Binding-site contacts:
Ligand atom O5 contacts residue HIS46 of chain 1.A at 4.2 Å.
Ligand atom C3 contacts residue PHE21 of chain 1.A at 4.0 Å (hydrophobic).
Ligand atom O5 contacts residue PHE5 of chain 1.A at 4.3 Å.
Ligand atom N2 contacts residue PHE5 of chain 1.A at 4.3 Å.
Ligand atom O6 contacts residue HIS46 of chain 1.A at 3.0 Å (h-bond).
Ligand atom O7 contacts residue TRP18 of chain 1.A at 4.2 Å.
Ligand atom C5 contacts residue CYS28 of chain 1.A at 4.2 Å (hydrophobic).
Ligand atom O1 contacts residue LYS62 of chain 1.A at 3.2 Å (salt-bridge).
Ligand atom O6 contacts residue CYS43 of chain 1.A at 4.0 Å.
Ligand atom C7 contacts residue TRP18 of chain 1.A at 4.0 Å (hydrophobic).
Ligand atom O3 contacts residue ILE9 of chain 1.A at 3.7 Å.
Ligand atom C8 contacts residue THR2 of chain 1.A at 3.1 Å.
Ligand atom O6 contacts residue CYS30 of chain 1.A at 3.9 Å.
Ligand atom C4 contacts residue PHE21 of chain 1.A at 4.0 Å (hydrophobic).
Ligand atom O4 contacts residue CYS28 of chain 1.A at 3.7 Å.
Ligand atom C1 contacts residue LYS62 of chain 1.A at 4.2 Å.
Ligand atom C5 contacts residue GLY29 of chain 1.A at 3.5 Å.
Ligand atom C6 contacts residue CYS43 of chain 1.A at 4.2 Å (hydrophobic).
Ligand atom C6 contacts residue GLY29 of chain 1.A at 3.4 Å.
Ligand atom C6 contacts residue TYR27 of chain 1.A at 3.5 Å (hydrophobic).
Ligand atom N2 contacts residue THR2 of chain 1.A at 4.2 Å.
Ligand atom O3 contacts residue PHE5 of chain 1.A at 3.9 Å.
Ligand atom O3 contacts residue PHE21 of chain 1.A at 4.0 Å.
Ligand atom C6 contacts residue CYS28 of chain 1.A at 3.8 Å (hydrophobic).
Ligand atom C4 contacts residue PHE5 of chain 1.A at 3.8 Å (hydrophobic).
Ligand atom O7 contacts residue ARG6 of chain 1.A at 4.2 Å.
Ligand atom C3 contacts residue PHE5 of chain 1.A at 4.0 Å (hydrophobic).
Ligand atom O4 contacts residue PHE21 of chain 1.A at 2.8 Å (h-bond).
Ligand atom O4 contacts residue PHE99 of chain 1.A at 4.3 Å.
Ligand atom O7 contacts residue ILE9 of chain 1.A at 3.9 Å.
Ligand atom C6 contacts residue HIS46 of chain 1.A at 4.2 Å.
Ligand atom O5 contacts residue LYS62 of chain 1.A at 4.3 Å.
Ligand atom O4 contacts residue CYS43 of chain 1.A at 4.0 Å.
Ligand atom O7 contacts residue PHE5 of chain 1.A at 3.4 Å.
Ligand atom C6 contacts residue CYS30 of chain 1.A at 3.6 Å (hydrophobic).
Ligand atom C7 contacts residue THR2 of chain 1.A at 3.9 Å.
Ligand atom C7 contacts residue PHE5 of chain 1.A at 4.1 Å (hydrophobic).
Ligand atom O4 contacts residue GLY29 of chain 1.A at 4.0 Å.
Ligand atom C8 contacts residue TRP18 of chain 1.A at 3.2 Å (hydrophobic).
Ligand atom C2 contacts residue PHE5 of chain 1.A at 3.6 Å (hydrophobic).

Sequence of chain 1.A:
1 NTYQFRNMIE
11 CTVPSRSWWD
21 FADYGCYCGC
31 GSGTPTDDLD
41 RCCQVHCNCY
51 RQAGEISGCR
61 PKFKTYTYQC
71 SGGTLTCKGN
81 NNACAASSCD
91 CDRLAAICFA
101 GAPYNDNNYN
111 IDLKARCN

The small molecule below binds the protein below.
Small molecule (SMILES): CC(=O)N[C@@H]1[C@@H](O)[C@H](O)[C@@H](CO)O[C@H]1O